Sequence of chain 1.F:
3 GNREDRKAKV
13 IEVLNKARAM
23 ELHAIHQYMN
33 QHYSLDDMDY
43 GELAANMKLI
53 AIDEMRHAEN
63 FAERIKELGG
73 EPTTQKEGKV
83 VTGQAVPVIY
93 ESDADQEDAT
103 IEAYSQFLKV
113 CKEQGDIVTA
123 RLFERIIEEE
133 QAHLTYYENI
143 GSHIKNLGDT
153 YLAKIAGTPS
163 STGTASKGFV

Binding-site contacts:
Ligand atom O1A contacts residue ARG20 of chain 1.E at 2.8 Å (salt-bridge).
Ligand atom CMB contacts residue GLU61 of chain 1.E at 3.4 Å.
Ligand atom O2A contacts residue ARG20 of chain 1.E at 2.7 Å (salt-bridge).
Ligand atom CMC contacts residue SER168 of chain 1.E at 3.1 Å.
Ligand atom NB contacts residue MET57 of chain 1.F at 3.3 Å (h-bond).
Ligand atom C1B contacts residue MET57 of chain 1.E at 3.3 Å (hydrophobic).
Ligand atom O1C contacts residue LYS169 of chain 1.F at 3.1 Å (salt-bridge).
Ligand atom CAC contacts residue SER168 of chain 1.E at 2.8 Å.
Ligand atom NB contacts residue MET57 of chain 1.E at 2.8 Å (h-bond).
Ligand atom CMD contacts residue MET57 of chain 1.F at 3.1 Å (hydrophobic).
Ligand atom C1C contacts residue MET57 of chain 1.E at 3.4 Å (hydrophobic).
Ligand atom O2C contacts residue SER168 of chain 1.F at 1.5 Å.
Ligand atom ND contacts residue MET57 of chain 1.F at 3.2 Å (h-bond).
Ligand atom CMD contacts residue GLU61 of chain 1.F at 3.4 Å.
Ligand atom FE contacts residue MET57 of chain 1.E at 2.4 Å.
Ligand atom NA contacts residue MET57 of chain 1.F at 3.2 Å (h-bond).
Ligand atom CBB contacts residue SER168 of chain 1.F at 2.9 Å.
Ligand atom O1D contacts residue MET31 of chain 1.E at 3.4 Å.
Ligand atom O2D contacts residue ARG20 of chain 1.F at 3.2 Å (salt-bridge).
Ligand atom CGA contacts residue ARG20 of chain 1.E at 3.2 Å.
Ligand atom CGA contacts residue TYR35 of chain 1.F at 3.3 Å (hydrophobic).
Ligand atom O1D contacts residue ARG20 of chain 1.F at 3.4 Å (salt-bridge).
Ligand atom ND contacts residue MET57 of chain 1.E at 3.2 Å (h-bond).
Ligand atom CGB contacts residue SER168 of chain 1.F at 3.0 Å.
Ligand atom O1A contacts residue TYR35 of chain 1.F at 2.3 Å (h-bond).
Ligand atom O2D contacts residue TYR35 of chain 1.E at 2.4 Å (h-bond).
Ligand atom O2B contacts residue SER168 of chain 1.F at 2.6 Å (h-bond).
Ligand atom CBC contacts residue SER168 of chain 1.E at 3.0 Å.
Ligand atom CGC contacts residue SER168 of chain 1.F at 1.4 Å.
Ligand atom NC contacts residue MET57 of chain 1.E at 2.9 Å (h-bond).
Ligand atom C3C contacts residue SER168 of chain 1.E at 3.4 Å.
Ligand atom NC contacts residue MET57 of chain 1.F at 3.1 Å (h-bond).
Ligand atom FE contacts residue MET57 of chain 1.F at 2.4 Å.
Ligand atom C2C contacts residue SER168 of chain 1.E at 3.3 Å.
Ligand atom CGD contacts residue MET31 of chain 1.E at 3.4 Å (hydrophobic).
Ligand atom O1C contacts residue SER168 of chain 1.F at 1.8 Å.
Ligand atom CBC contacts residue SER168 of chain 1.F at 2.8 Å.
Ligand atom O1B contacts residue LYS50 of chain 1.F at 2.9 Å (salt-bridge).
Ligand atom NA contacts residue MET57 of chain 1.E at 3.2 Å (h-bond).
Ligand atom C1D contacts residue MET57 of chain 1.F at 3.3 Å (hydrophobic).

A protein and the small-molecule ligand that binds it are described below.
Small molecule (SMILES): CC1=C(CCC(=O)O)C2=Cc3c(CCC(=O)O)c(C)c4n3[Fe@]35n6c(c(C)c(CCC(=O)O)c6=CC1=[N+]23)=CC1=[N+]5C(=C4)C(C)=C1CCC(=O)O

Sequence of chain 1.E:
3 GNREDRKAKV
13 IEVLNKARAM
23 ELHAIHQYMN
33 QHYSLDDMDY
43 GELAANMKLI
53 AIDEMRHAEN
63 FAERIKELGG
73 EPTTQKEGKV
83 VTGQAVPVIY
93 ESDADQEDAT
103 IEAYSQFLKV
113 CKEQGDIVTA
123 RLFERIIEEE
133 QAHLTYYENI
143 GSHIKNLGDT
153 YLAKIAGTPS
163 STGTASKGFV